Sequence of chain 4.A:
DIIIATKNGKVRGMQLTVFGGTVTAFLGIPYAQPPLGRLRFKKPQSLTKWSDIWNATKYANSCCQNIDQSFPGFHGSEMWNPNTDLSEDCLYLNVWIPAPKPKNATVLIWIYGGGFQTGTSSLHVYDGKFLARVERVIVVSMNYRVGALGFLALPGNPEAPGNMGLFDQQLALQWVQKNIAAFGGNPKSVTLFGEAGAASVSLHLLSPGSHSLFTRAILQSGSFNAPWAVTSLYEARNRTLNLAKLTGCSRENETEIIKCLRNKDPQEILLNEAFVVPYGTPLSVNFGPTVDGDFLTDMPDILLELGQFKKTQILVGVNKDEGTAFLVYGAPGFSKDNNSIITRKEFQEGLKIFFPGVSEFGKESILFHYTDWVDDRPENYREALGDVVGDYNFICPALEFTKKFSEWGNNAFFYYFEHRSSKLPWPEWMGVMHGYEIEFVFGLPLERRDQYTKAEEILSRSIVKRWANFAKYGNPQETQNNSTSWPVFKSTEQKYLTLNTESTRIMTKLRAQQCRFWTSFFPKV

The protein below binds the small molecule below.
Small molecule (SMILES): C[C@@H]1O[C@@H](O)[C@@H](O)[C@H](O)[C@@H]1O

Binding-site contacts:
Ligand atom O3 contacts residue PRO281 of chain 4.A at 4.0 Å.
Ligand atom C4 contacts residue ASN245 of chain 4.A at 4.3 Å.
Ligand atom C6 contacts residue ASN245 of chain 4.A at 3.4 Å.
Ligand atom C5 contacts residue NAG1 of chain 4.Q at 4.3 Å.
Ligand atom C1 contacts residue NAG1 of chain 4.Q at 4.0 Å.
Ligand atom C1 contacts residue NAG1 of chain 4.R at 3.4 Å.
Ligand atom O2 contacts residue NAG1 of chain 4.Q at 4.4 Å.
Ligand atom C5 contacts residue ASN245 of chain 4.A at 3.5 Å.
Ligand atom O3 contacts residue VAL280 of chain 4.A at 3.5 Å (h-bond).
Ligand atom C6 contacts residue LEU249 of chain 4.A at 4.1 Å (hydrophobic).
Ligand atom O5 contacts residue LYS248 of chain 4.A at 4.0 Å.
Ligand atom C5 contacts residue PHE278 of chain 4.A at 4.4 Å (hydrophobic).
Ligand atom C2 contacts residue NAG1 of chain 4.Q at 4.4 Å.
Ligand atom C6 contacts residue LYS248 of chain 4.A at 3.9 Å.
Ligand atom C2 contacts residue NAG1 of chain 4.R at 4.1 Å.
Ligand atom C5 contacts residue LYS248 of chain 4.A at 4.4 Å.
Ligand atom O5 contacts residue NAG1 of chain 4.R at 4.1 Å.
Ligand atom O2 contacts residue NAG1 of chain 4.R at 3.0 Å.
Ligand atom O4 contacts residue PHE278 of chain 4.A at 2.7 Å (h-bond).
Ligand atom C3 contacts residue PHE278 of chain 4.A at 4.1 Å (hydrophobic).
Ligand atom O3 contacts residue PHE278 of chain 4.A at 3.7 Å.
Ligand atom C3 contacts residue NAG1 of chain 4.Q at 4.3 Å.
Ligand atom C6 contacts residue PHE278 of chain 4.A at 4.4 Å (hydrophobic).
Ligand atom C4 contacts residue PHE278 of chain 4.A at 3.2 Å (hydrophobic).